Binding-site contacts:
Ligand atom O5 contacts residue VAL412 of chain 1.R at 4.2 Å.
Ligand atom C8 contacts residue ASN299 of chain 1.R at 3.9 Å.
Ligand atom N2 contacts residue ASN263 of chain 1.R at 2.8 Å (h-bond).
Ligand atom C5 contacts residue GLN261 of chain 1.R at 3.6 Å.
Ligand atom C8 contacts residue SER301 of chain 1.R at 3.6 Å.
Ligand atom C1 contacts residue ASN263 of chain 1.R at 1.4 Å.
Ligand atom C4 contacts residue ASN263 of chain 1.R at 4.2 Å.
Ligand atom C7 contacts residue ASN263 of chain 1.R at 3.2 Å.
Ligand atom C2 contacts residue ASN263 of chain 1.R at 2.4 Å.
Ligand atom O5 contacts residue ASN263 of chain 1.R at 2.3 Å (h-bond).
Ligand atom O6 contacts residue VAL412 of chain 1.R at 3.8 Å.
Ligand atom C1 contacts residue GLN261 of chain 1.R at 3.4 Å.
Ligand atom C7 contacts residue ASN299 of chain 1.R at 4.3 Å.
Ligand atom C5 contacts residue ASN263 of chain 1.R at 3.6 Å.
Ligand atom O7 contacts residue ASN299 of chain 1.R at 3.9 Å.
Ligand atom C8 contacts residue VAL300 of chain 1.R at 3.9 Å (hydrophobic).
Ligand atom O7 contacts residue ASN263 of chain 1.R at 3.2 Å (h-bond).
Ligand atom O4 contacts residue GLN261 of chain 1.R at 4.0 Å.
Ligand atom C8 contacts residue ASN263 of chain 1.R at 4.4 Å.
Ligand atom C4 contacts residue GLN261 of chain 1.R at 3.9 Å.
Ligand atom N2 contacts residue GLN261 of chain 1.R at 3.8 Å.
Ligand atom O5 contacts residue GLN261 of chain 1.R at 4.0 Å.
Ligand atom O3 contacts residue GLN261 of chain 1.R at 4.5 Å.
Ligand atom C3 contacts residue ASN263 of chain 1.R at 3.7 Å.
Ligand atom C3 contacts residue GLN261 of chain 1.R at 3.4 Å.
Ligand atom C2 contacts residue GLN261 of chain 1.R at 3.7 Å.

This small molecule binds to this protein.
Small molecule (SMILES): CC(=O)N[C@H]1[C@H](O[C@H]2[C@H](O)[C@@H](NC(C)=O)CO[C@@H]2CO)O[C@H](CO)[C@@H](O)[C@@H]1O

Sequence of chain 1.R:
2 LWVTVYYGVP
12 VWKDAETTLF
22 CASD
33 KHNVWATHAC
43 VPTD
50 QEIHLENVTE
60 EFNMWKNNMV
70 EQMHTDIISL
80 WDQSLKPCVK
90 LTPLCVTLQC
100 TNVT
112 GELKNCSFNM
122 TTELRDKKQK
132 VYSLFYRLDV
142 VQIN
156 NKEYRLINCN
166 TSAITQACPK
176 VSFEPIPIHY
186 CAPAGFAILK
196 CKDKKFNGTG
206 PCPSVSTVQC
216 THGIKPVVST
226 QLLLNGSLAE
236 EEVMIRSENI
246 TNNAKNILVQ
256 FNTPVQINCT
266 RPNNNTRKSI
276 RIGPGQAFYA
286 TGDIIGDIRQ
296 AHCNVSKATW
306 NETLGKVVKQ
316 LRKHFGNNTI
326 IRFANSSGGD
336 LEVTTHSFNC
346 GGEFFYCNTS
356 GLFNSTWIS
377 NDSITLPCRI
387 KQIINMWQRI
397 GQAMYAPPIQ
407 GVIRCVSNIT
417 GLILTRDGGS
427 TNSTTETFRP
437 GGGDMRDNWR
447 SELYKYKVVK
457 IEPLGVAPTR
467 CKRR